Sequence of chain 1.A:
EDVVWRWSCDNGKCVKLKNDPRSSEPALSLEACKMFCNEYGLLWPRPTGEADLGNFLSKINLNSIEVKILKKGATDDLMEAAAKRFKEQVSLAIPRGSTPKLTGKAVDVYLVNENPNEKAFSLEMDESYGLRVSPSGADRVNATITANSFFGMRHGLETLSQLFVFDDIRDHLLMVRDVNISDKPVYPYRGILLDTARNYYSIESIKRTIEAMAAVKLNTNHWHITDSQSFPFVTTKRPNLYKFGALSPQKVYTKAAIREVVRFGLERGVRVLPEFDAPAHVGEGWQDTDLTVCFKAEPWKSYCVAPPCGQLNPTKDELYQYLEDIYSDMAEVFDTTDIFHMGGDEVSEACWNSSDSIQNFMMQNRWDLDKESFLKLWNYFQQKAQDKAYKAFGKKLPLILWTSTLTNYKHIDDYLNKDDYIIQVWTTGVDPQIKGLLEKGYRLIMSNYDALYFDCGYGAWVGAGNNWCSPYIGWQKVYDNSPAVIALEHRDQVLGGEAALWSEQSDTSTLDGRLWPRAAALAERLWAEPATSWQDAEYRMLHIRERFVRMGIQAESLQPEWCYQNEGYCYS

A protein and the small-molecule ligand that binds it are described below.
Small molecule (SMILES): CC(=O)N[C@@H]1[C@@H](O)[C@H](O)[C@@H](CO)O[C@H]1O

Binding-site contacts:
Ligand atom C8 contacts residue PHE374 of chain 1.A at 4.2 Å (hydrophobic).
Ligand atom C8 contacts residue LEU369 of chain 1.A at 3.1 Å (hydrophobic).
Ligand atom C7 contacts residue LEU369 of chain 1.A at 3.6 Å (hydrophobic).
Ligand atom C1 contacts residue ASN353 of chain 1.A at 2.9 Å.
Ligand atom O3 contacts residue LEU369 of chain 1.A at 4.5 Å.
Ligand atom O5 contacts residue GLN359 of chain 1.A at 3.6 Å.
Ligand atom C5 contacts residue GLN359 of chain 1.A at 4.0 Å.
Ligand atom N2 contacts residue ASN353 of chain 1.A at 2.8 Å (h-bond).
Ligand atom N2 contacts residue LEU369 of chain 1.A at 3.1 Å (h-bond).
Ligand atom C6 contacts residue GLN359 of chain 1.A at 4.3 Å.
Ligand atom O5 contacts residue LEU369 of chain 1.A at 4.5 Å.
Ligand atom C2 contacts residue ASN353 of chain 1.A at 3.4 Å.
Ligand atom C1 contacts residue GLN359 of chain 1.A at 4.2 Å.
Ligand atom O5 contacts residue ASN353 of chain 1.A at 3.6 Å (h-bond).
Ligand atom C5 contacts residue LEU369 of chain 1.A at 4.0 Å (hydrophobic).
Ligand atom C7 contacts residue ASN353 of chain 1.A at 3.1 Å.
Ligand atom C8 contacts residue ASN353 of chain 1.A at 3.5 Å.
Ligand atom C3 contacts residue ASN353 of chain 1.A at 4.4 Å.
Ligand atom C2 contacts residue LEU369 of chain 1.A at 4.2 Å (hydrophobic).
Ligand atom O6 contacts residue GLN359 of chain 1.A at 3.7 Å.
Ligand atom C3 contacts residue LEU369 of chain 1.A at 4.2 Å (hydrophobic).
Ligand atom O7 contacts residue ASN353 of chain 1.A at 3.7 Å.